Binding-site contacts:
Ligand atom C2 contacts residue GLY212 of chain 1.A at 3.8 Å.
Ligand atom O4P contacts residue GLY213 of chain 1.A at 3.3 Å (h-bond).
Ligand atom O3P contacts residue GLY213 of chain 1.A at 3.6 Å (h-bond).
Ligand atom O1P contacts residue LYS11 of chain 1.A at 3.5 Å (salt-bridge).
Ligand atom O4P contacts residue SER214 of chain 1.A at 3.6 Å.
Ligand atom C2 contacts residue LYS11 of chain 1.A at 4.1 Å.
Ligand atom O1 contacts residue LEU233 of chain 1.A at 3.5 Å (h-bond).
Ligand atom O3P contacts residue SER214 of chain 1.A at 4.1 Å.
Ligand atom O2P contacts residue GLY175 of chain 1.A at 3.9 Å.
Ligand atom C2 contacts residue GLY213 of chain 1.A at 3.8 Å.
Ligand atom O4P contacts residue ALA173 of chain 1.A at 3.7 Å.
Ligand atom O2P contacts residue GLY236 of chain 1.A at 3.1 Å (h-bond).
Ligand atom O3P contacts residue VAL234 of chain 1.A at 4.1 Å.
Ligand atom C2 contacts residue ILE174 of chain 1.A at 3.9 Å (hydrophobic).
Ligand atom C1 contacts residue LYS11 of chain 1.A at 3.9 Å.
Ligand atom C2 contacts residue GLY235 of chain 1.A at 4.1 Å.
Ligand atom P contacts residue GLY175 of chain 1.A at 3.9 Å.
Ligand atom O1P contacts residue GLY175 of chain 1.A at 4.2 Å.
Ligand atom O1 contacts residue HIS97 of chain 1.A at 3.8 Å.
Ligand atom C1 contacts residue HIS97 of chain 1.A at 3.6 Å.
Ligand atom O4P contacts residue GLY175 of chain 1.A at 2.9 Å (h-bond).
Ligand atom O1P contacts residue GLY236 of chain 1.A at 4.3 Å.
Ligand atom O3P contacts residue GLY235 of chain 1.A at 3.0 Å (h-bond).
Ligand atom P contacts residue GLY213 of chain 1.A at 4.0 Å.
Ligand atom C1 contacts residue GLY235 of chain 1.A at 4.3 Å.
Ligand atom O2 contacts residue LYS11 of chain 1.A at 3.0 Å (salt-bridge).
Ligand atom O2 contacts residue GLU169 of chain 1.A at 4.2 Å.
Ligand atom O1P contacts residue ILE174 of chain 1.A at 4.0 Å.
Ligand atom O4P contacts residue ILE174 of chain 1.A at 3.6 Å.
Ligand atom P contacts residue GLY235 of chain 1.A at 3.9 Å.
Ligand atom C2 contacts residue GLU169 of chain 1.A at 4.3 Å.
Ligand atom O1 contacts residue GLY212 of chain 1.A at 3.9 Å.
Ligand atom O1P contacts residue GLY235 of chain 1.A at 3.5 Å.
Ligand atom O3P contacts residue GLY236 of chain 1.A at 3.7 Å.
Ligand atom C1 contacts residue GLU169 of chain 1.A at 3.5 Å.
Ligand atom P contacts residue GLY236 of chain 1.A at 3.8 Å.
Ligand atom O1 contacts residue GLU169 of chain 1.A at 2.4 Å (salt-bridge).
Ligand atom O2 contacts residue HIS97 of chain 1.A at 2.9 Å (h-bond).
Ligand atom O2 contacts residue ASN9 of chain 1.A at 3.7 Å.
Ligand atom O2P contacts residue GLY235 of chain 1.A at 3.9 Å.

Sequence of chain 1.A:
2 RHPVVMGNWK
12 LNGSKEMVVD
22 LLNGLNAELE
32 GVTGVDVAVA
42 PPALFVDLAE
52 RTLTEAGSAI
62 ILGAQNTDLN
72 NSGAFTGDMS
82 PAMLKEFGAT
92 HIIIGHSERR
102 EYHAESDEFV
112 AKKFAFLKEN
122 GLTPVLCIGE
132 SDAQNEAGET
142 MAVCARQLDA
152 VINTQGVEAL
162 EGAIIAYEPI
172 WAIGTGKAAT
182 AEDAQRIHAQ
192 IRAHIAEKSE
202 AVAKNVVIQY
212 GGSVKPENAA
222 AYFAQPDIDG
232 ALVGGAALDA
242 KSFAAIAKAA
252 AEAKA

This protein binds this small molecule.
Small molecule (SMILES): O=C(O)COP(=O)(O)O